Sequence of chain 1.C:
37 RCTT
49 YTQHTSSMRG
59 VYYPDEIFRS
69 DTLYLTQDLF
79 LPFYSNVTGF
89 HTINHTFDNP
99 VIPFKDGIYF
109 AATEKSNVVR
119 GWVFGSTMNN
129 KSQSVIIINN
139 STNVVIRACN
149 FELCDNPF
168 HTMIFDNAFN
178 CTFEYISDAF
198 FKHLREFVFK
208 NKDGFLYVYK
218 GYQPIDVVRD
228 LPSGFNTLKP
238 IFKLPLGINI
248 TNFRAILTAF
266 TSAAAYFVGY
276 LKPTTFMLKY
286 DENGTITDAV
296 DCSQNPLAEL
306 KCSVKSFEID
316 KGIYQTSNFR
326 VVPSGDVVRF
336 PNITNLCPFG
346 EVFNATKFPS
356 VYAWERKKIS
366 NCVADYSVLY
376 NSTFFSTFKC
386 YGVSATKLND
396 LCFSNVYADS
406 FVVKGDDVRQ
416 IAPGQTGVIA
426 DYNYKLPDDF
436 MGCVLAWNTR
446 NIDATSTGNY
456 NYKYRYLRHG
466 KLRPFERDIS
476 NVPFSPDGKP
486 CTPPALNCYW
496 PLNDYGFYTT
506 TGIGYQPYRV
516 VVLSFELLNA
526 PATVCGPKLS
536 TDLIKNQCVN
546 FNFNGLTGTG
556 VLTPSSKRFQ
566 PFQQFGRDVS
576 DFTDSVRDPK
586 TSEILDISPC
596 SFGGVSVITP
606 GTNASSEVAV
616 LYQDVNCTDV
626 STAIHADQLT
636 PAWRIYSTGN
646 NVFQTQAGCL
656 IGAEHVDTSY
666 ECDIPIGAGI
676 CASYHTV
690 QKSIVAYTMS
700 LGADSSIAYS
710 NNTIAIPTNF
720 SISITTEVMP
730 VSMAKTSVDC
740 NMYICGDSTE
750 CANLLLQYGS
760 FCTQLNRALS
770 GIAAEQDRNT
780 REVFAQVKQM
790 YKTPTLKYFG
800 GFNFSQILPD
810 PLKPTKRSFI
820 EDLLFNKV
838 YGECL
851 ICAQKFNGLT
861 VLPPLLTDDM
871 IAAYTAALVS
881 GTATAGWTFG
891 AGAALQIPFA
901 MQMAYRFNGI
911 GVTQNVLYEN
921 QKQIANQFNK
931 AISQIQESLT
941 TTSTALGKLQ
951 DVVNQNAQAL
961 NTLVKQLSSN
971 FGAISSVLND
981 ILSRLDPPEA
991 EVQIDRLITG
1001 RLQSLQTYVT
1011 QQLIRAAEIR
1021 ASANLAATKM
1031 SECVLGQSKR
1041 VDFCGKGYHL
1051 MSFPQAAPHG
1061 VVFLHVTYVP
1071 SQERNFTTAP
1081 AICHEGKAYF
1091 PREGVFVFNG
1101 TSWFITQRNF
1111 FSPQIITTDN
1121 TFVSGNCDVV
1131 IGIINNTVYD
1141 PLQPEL

Binding-site contacts:
Ligand atom O7 contacts residue ASN376 of chain 1.C at 4.1 Å.
Ligand atom C2 contacts residue ASN376 of chain 1.C at 2.4 Å.
Ligand atom C7 contacts residue ASN376 of chain 1.C at 3.7 Å.
Ligand atom C8 contacts residue ASN376 of chain 1.C at 4.0 Å.
Ligand atom C3 contacts residue ASN376 of chain 1.C at 3.8 Å.
Ligand atom N2 contacts residue ASN376 of chain 1.C at 2.9 Å (h-bond).
Ligand atom O5 contacts residue ASN376 of chain 1.C at 2.4 Å (h-bond).
Ligand atom C1 contacts residue ASN376 of chain 1.C at 1.5 Å.
Ligand atom C4 contacts residue ASN376 of chain 1.C at 4.2 Å.
Ligand atom C5 contacts residue ASN376 of chain 1.C at 3.7 Å.

The small molecule below binds the protein below.
Small molecule (SMILES): CC(=O)N[C@@H]1[C@@H](O)[C@H](O)[C@@H](CO)O[C@H]1O